Sequence of chain 4.A:
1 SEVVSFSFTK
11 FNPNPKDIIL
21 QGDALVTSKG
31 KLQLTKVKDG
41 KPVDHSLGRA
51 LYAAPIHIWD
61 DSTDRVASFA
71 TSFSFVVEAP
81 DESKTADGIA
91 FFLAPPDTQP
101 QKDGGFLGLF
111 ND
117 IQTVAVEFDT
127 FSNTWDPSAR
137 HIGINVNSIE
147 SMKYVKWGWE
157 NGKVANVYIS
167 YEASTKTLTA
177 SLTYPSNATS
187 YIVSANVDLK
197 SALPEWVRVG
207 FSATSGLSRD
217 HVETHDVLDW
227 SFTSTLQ

The small molecule below binds the protein below.
Small molecule (SMILES): CC(=O)N[C@@H]1[C@@H](O)[C@@H](O)[C@@H](CO)O[C@@H]1O

Binding-site contacts:
Ligand atom O6 contacts residue SER214 of chain 4.A at 2.7 Å (h-bond).
Ligand atom C8 contacts residue TRP131 of chain 4.A at 4.2 Å (hydrophobic).
Ligand atom O4 contacts residue ALA86 of chain 4.A at 3.9 Å.
Ligand atom C4 contacts residue LEU213 of chain 4.A at 4.2 Å (hydrophobic).
Ligand atom C6 contacts residue LEU213 of chain 4.A at 3.9 Å (hydrophobic).
Ligand atom O4 contacts residue GLY212 of chain 4.A at 3.3 Å.
Ligand atom C5 contacts residue PHE127 of chain 4.A at 3.8 Å (hydrophobic).
Ligand atom O4 contacts residue LEU213 of chain 4.A at 2.9 Å (h-bond).
Ligand atom O7 contacts residue ASP103 of chain 4.A at 4.0 Å.
Ligand atom C1 contacts residue LEU213 of chain 4.A at 4.0 Å (hydrophobic).
Ligand atom C4 contacts residue ALA86 of chain 4.A at 4.1 Å (hydrophobic).
Ligand atom O6 contacts residue HIS217 of chain 4.A at 3.4 Å (h-bond).
Ligand atom C7 contacts residue GLY105 of chain 4.A at 3.8 Å.
Ligand atom O4 contacts residue ASP87 of chain 4.A at 2.7 Å (salt-bridge).
Ligand atom C6 contacts residue HIS217 of chain 4.A at 3.6 Å.
Ligand atom O7 contacts residue LEU213 of chain 4.A at 3.6 Å.
Ligand atom C7 contacts residue ASN129 of chain 4.A at 3.8 Å.
Ligand atom C3 contacts residue ASP87 of chain 4.A at 3.5 Å.
Ligand atom C5 contacts residue LEU213 of chain 4.A at 4.3 Å (hydrophobic).
Ligand atom O7 contacts residue GLY104 of chain 4.A at 3.8 Å.
Ligand atom C3 contacts residue ASN129 of chain 4.A at 3.5 Å.
Ligand atom O3 contacts residue PHE127 of chain 4.A at 3.9 Å.
Ligand atom C6 contacts residue SER214 of chain 4.A at 3.5 Å.
Ligand atom O3 contacts residue ASP87 of chain 4.A at 2.6 Å (salt-bridge).
Ligand atom C6 contacts residue PHE127 of chain 4.A at 4.1 Å (hydrophobic).
Ligand atom C7 contacts residue LEU213 of chain 4.A at 4.2 Å (hydrophobic).
Ligand atom C4 contacts residue PHE127 of chain 4.A at 3.8 Å (hydrophobic).
Ligand atom C4 contacts residue ASP87 of chain 4.A at 3.5 Å.
Ligand atom N2 contacts residue ASN129 of chain 4.A at 3.6 Å (h-bond).
Ligand atom C2 contacts residue LEU213 of chain 4.A at 3.8 Å (hydrophobic).
Ligand atom C8 contacts residue ASN129 of chain 4.A at 4.2 Å.
Ligand atom C2 contacts residue ASN129 of chain 4.A at 4.2 Å.
Ligand atom O5 contacts residue LEU213 of chain 4.A at 3.8 Å.
Ligand atom C3 contacts residue GLY105 of chain 4.A at 4.2 Å.
Ligand atom C3 contacts residue PHE127 of chain 4.A at 3.6 Å (hydrophobic).
Ligand atom O3 contacts residue ASN129 of chain 4.A at 2.9 Å (h-bond).
Ligand atom O7 contacts residue GLY105 of chain 4.A at 2.9 Å (h-bond).
Ligand atom O3 contacts residue GLY104 of chain 4.A at 3.9 Å.
Ligand atom N2 contacts residue LEU213 of chain 4.A at 4.3 Å.
Ligand atom O3 contacts residue GLY105 of chain 4.A at 3.0 Å (h-bond).